Sequence of chain 1.A:
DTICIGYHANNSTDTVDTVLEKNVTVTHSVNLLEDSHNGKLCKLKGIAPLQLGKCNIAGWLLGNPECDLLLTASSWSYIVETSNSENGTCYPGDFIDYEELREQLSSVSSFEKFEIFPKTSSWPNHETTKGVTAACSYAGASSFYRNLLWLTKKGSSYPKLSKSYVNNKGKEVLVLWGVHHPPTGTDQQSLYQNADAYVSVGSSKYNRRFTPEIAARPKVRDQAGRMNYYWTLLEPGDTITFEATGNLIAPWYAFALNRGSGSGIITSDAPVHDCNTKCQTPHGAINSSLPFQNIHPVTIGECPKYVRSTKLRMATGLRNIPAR

A protein and the small-molecule ligand that binds it are described below.
Small molecule (SMILES): CC(=O)N[C@@H]1[C@@H](O)[C@H](O)[C@@H](CO)O[C@@H]1O

Binding-site contacts:
Ligand atom C1 contacts residue ASN27 of chain 1.A at 3.1 Å.
Ligand atom O5 contacts residue ASN27 of chain 1.A at 3.1 Å.
Ligand atom C8 contacts residue ASN27 of chain 1.A at 4.3 Å.
Ligand atom C8 contacts residue THR19 of chain 1.A at 4.4 Å.
Ligand atom O6 contacts residue ASN27 of chain 1.A at 3.7 Å.
Ligand atom C2 contacts residue ASN27 of chain 1.A at 3.7 Å.
Ligand atom N2 contacts residue ASN27 of chain 1.A at 4.2 Å.
Ligand atom C7 contacts residue ASN27 of chain 1.A at 3.9 Å.
Ligand atom C4 contacts residue ASN27 of chain 1.A at 4.3 Å.
Ligand atom C6 contacts residue ASN27 of chain 1.A at 4.2 Å.
Ligand atom O7 contacts residue ASN27 of chain 1.A at 3.7 Å.
Ligand atom O1 contacts residue ASN27 of chain 1.A at 4.2 Å.
Ligand atom O7 contacts residue THR19 of chain 1.A at 4.2 Å.
Ligand atom C5 contacts residue ASN27 of chain 1.A at 4.1 Å.